Binding-site contacts:
Ligand atom C7 contacts residue ASN1134 of chain 1.A at 3.2 Å.
Ligand atom C2 contacts residue ASN1134 of chain 1.A at 2.5 Å.
Ligand atom C3 contacts residue ASN1134 of chain 1.A at 3.9 Å.
Ligand atom C5 contacts residue ASN1134 of chain 1.A at 3.8 Å.
Ligand atom C4 contacts residue ASN1134 of chain 1.A at 4.4 Å.
Ligand atom C8 contacts residue ILE1132 of chain 1.A at 3.2 Å (hydrophobic).
Ligand atom O7 contacts residue ASN1134 of chain 1.A at 3.5 Å (h-bond).
Ligand atom O5 contacts residue ASN1134 of chain 1.A at 2.4 Å (h-bond).
Ligand atom N2 contacts residue ASN1134 of chain 1.A at 2.9 Å (h-bond).
Ligand atom C8 contacts residue ASN1134 of chain 1.A at 3.6 Å.
Ligand atom C8 contacts residue VAL1133 of chain 1.A at 3.9 Å (hydrophobic).
Ligand atom C1 contacts residue ASN1134 of chain 1.A at 1.5 Å.

This small molecule binds to this protein.
Small molecule (SMILES): CC(=O)N[C@H]1[C@H](O[C@H]2[C@H](O)[C@@H](NC(C)=O)CO[C@@H]2CO)O[C@H](CO)[C@@H](O)[C@@H]1O

Sequence of chain 1.A:
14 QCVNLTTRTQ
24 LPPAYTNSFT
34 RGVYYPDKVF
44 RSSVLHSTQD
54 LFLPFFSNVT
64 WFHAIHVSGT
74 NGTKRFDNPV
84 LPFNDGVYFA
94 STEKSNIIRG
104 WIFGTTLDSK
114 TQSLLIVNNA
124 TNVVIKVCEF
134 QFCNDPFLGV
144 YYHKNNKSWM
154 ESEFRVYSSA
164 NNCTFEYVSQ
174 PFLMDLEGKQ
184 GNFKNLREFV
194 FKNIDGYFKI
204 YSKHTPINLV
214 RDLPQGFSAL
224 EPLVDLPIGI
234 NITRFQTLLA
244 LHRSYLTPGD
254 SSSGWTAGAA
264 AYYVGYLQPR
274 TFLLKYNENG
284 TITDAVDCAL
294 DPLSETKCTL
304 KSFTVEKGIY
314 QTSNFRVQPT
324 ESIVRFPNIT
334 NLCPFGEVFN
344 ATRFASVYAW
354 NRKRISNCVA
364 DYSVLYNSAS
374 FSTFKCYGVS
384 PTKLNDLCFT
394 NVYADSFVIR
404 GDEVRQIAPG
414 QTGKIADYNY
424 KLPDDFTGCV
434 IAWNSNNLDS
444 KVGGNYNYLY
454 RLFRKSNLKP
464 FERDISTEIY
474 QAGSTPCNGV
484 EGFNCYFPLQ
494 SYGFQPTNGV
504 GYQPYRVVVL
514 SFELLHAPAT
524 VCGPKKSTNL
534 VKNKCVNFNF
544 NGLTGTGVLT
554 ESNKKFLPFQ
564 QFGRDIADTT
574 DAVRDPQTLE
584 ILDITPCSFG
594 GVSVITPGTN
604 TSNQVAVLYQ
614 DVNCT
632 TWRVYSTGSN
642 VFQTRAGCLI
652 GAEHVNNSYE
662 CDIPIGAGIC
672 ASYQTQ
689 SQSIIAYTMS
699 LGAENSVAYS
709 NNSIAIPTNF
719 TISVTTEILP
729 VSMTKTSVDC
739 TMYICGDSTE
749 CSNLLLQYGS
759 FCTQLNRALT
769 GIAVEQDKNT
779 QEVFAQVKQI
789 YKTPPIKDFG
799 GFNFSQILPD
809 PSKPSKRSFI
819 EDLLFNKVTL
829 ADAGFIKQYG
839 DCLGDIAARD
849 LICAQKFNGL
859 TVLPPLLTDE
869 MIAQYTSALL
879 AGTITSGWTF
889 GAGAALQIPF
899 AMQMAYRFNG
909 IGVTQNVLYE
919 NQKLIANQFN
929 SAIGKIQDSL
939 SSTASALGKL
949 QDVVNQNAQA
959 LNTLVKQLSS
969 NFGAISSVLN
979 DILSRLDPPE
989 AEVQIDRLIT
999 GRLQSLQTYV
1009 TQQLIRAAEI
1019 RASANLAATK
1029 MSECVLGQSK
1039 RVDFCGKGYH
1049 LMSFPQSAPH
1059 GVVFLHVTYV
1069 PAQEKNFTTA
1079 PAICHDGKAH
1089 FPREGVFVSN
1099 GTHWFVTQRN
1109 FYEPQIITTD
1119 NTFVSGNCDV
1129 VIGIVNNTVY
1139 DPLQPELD